The small molecule below binds the protein below.
Small molecule (SMILES): O=C1c2cccc3[nH]nc(c23)CCN1[C@H]1CC2CCN(CC2)C1

Sequence of chain 1.B:
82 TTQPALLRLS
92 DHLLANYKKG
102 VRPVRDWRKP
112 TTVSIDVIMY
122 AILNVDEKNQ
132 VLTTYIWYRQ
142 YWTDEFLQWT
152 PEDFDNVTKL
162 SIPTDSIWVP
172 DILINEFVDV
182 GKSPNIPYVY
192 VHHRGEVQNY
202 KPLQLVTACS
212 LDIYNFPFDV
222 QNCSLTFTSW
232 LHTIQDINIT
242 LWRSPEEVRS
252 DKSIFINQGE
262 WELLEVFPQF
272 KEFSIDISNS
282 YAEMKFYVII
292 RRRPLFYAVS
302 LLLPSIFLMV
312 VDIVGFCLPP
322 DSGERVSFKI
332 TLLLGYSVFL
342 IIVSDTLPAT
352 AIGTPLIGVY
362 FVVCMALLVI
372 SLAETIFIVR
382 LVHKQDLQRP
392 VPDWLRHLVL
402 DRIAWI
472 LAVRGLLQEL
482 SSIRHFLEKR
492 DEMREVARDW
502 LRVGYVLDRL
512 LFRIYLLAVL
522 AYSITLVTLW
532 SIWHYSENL

Binding-site contacts:
Ligand atom C18 contacts residue TRP231 of chain 1.B at 3.5 Å (hydrophobic).
Ligand atom N2 contacts residue ARG140 of chain 1.A at 4.0 Å.
Ligand atom C1 contacts residue TRP138 of chain 1.A at 3.7 Å (hydrophobic).
Ligand atom C12 contacts residue TRP138 of chain 1.A at 3.8 Å (hydrophobic).
Ligand atom C15 contacts residue THR229 of chain 1.B at 4.2 Å.
Ligand atom C10 contacts residue TYR282 of chain 1.B at 3.7 Å (hydrophobic).
Ligand atom C14 contacts residue PHE274 of chain 1.B at 3.9 Å (hydrophobic).
Ligand atom N4 contacts residue TRP231 of chain 1.B at 3.0 Å (h-bond).
Ligand atom C13 contacts residue PHE274 of chain 1.B at 3.9 Å (hydrophobic).
Ligand atom C5 contacts residue ASP117 of chain 1.A at 3.7 Å.
Ligand atom C10 contacts residue TYR201 of chain 1.A at 4.1 Å (hydrophobic).
Ligand atom C14 contacts residue TYR282 of chain 1.B at 3.9 Å (hydrophobic).
Ligand atom C12 contacts residue PHE274 of chain 1.B at 4.1 Å (hydrophobic).
Ligand atom C15 contacts residue SER230 of chain 1.B at 3.3 Å.
Ligand atom C15 contacts residue TRP231 of chain 1.B at 4.0 Å (hydrophobic).
Ligand atom C1 contacts residue TYR201 of chain 1.A at 4.2 Å (hydrophobic).
Ligand atom N2 contacts residue ASP277 of chain 1.B at 3.3 Å (salt-bridge).
Ligand atom C9 contacts residue ILE276 of chain 1.B at 3.6 Å (hydrophobic).
Ligand atom C18 contacts residue TYR282 of chain 1.B at 4.0 Å (hydrophobic).
Ligand atom C17 contacts residue TRP231 of chain 1.B at 4.2 Å (hydrophobic).
Ligand atom N3 contacts residue TYR201 of chain 1.A at 4.2 Å.
Ligand atom C17 contacts residue THR229 of chain 1.B at 4.3 Å.
Ligand atom C5 contacts residue ARG140 of chain 1.A at 3.8 Å.
Ligand atom C15 contacts residue TYR282 of chain 1.B at 3.6 Å (hydrophobic).
Ligand atom C5 contacts residue ILE119 of chain 1.A at 3.7 Å (hydrophobic).
Ligand atom C9 contacts residue TYR282 of chain 1.B at 4.2 Å (hydrophobic).
Ligand atom O1 contacts residue TRP138 of chain 1.A at 3.1 Å.
Ligand atom C3 contacts residue TYR139 of chain 1.A at 3.6 Å (hydrophobic).
Ligand atom C17 contacts residue ASN176 of chain 1.B at 4.2 Å.
Ligand atom C6 contacts residue ARG140 of chain 1.A at 3.6 Å.
Ligand atom N1 contacts residue ARG140 of chain 1.A at 3.4 Å (salt-bridge).
Ligand atom C4 contacts residue ARG140 of chain 1.A at 4.0 Å.
Ligand atom C16 contacts residue SER230 of chain 1.B at 4.1 Å.
Ligand atom N4 contacts residue SER230 of chain 1.B at 3.7 Å.
Ligand atom C16 contacts residue TRP231 of chain 1.B at 3.5 Å (hydrophobic).
Ligand atom C3 contacts residue TRP138 of chain 1.A at 3.9 Å (hydrophobic).
Ligand atom C4 contacts residue ILE119 of chain 1.A at 3.8 Å (hydrophobic).
Ligand atom N1 contacts residue ASP277 of chain 1.B at 3.9 Å.
Ligand atom C7 contacts residue ILE276 of chain 1.B at 4.2 Å (hydrophobic).
Ligand atom C4 contacts residue TYR139 of chain 1.A at 3.9 Å (hydrophobic).

Sequence of chain 1.A:
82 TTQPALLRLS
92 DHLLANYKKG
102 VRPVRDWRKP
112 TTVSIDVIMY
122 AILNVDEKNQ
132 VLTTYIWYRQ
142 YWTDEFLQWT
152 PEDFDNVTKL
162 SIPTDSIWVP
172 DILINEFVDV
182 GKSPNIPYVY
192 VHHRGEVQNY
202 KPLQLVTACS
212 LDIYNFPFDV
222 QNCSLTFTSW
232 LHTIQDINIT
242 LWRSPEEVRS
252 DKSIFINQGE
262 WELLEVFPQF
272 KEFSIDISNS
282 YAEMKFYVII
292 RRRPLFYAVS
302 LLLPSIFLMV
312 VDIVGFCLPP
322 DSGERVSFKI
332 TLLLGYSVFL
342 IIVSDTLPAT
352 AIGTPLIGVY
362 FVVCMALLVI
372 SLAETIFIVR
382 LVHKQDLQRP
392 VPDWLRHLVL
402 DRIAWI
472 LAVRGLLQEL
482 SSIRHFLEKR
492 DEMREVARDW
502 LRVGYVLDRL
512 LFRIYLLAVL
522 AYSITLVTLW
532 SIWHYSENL